Binding-site contacts:
Ligand atom O01 contacts residue TRP319 of chain 1.A at 4.1 Å.
Ligand atom C02 contacts residue ASP148 of chain 1.A at 3.9 Å.
Ligand atom C10 contacts residue GLN125 of chain 1.A at 4.0 Å.
Ligand atom C19 contacts residue VAL301 of chain 1.A at 4.1 Å (hydrophobic).
Ligand atom C09 contacts residue VAL144 of chain 1.A at 3.9 Å (hydrophobic).
Ligand atom C17 contacts residue ILE297 of chain 1.A at 3.9 Å (hydrophobic).
Ligand atom C18 contacts residue VAL237 of chain 1.A at 3.7 Å (hydrophobic).
Ligand atom S08 contacts residue TRP134 of chain 1.A at 4.1 Å.
Ligand atom C25 contacts residue MET152 of chain 1.A at 3.7 Å (hydrophobic).
Ligand atom N03 contacts residue GLN125 of chain 1.A at 3.6 Å.
Ligand atom N03 contacts residue ASP148 of chain 1.A at 3.7 Å.
Ligand atom C10 contacts residue ASP148 of chain 1.A at 3.2 Å.
Ligand atom N23 contacts residue ASP148 of chain 1.A at 3.2 Å (salt-bridge).
Ligand atom N12 contacts residue ASP148 of chain 1.A at 3.4 Å (salt-bridge).
Ligand atom C09 contacts residue ASP148 of chain 1.A at 3.4 Å.
Ligand atom C09 contacts residue GLN125 of chain 1.A at 3.9 Å.
Ligand atom C07 contacts residue ASN128 of chain 1.A at 4.0 Å.
Ligand atom C21 contacts residue TYR149 of chain 1.A at 3.6 Å (hydrophobic).
Ligand atom C18 contacts residue VAL301 of chain 1.A at 3.8 Å (hydrophobic).
Ligand atom N23 contacts residue TYR327 of chain 1.A at 3.8 Å.
Ligand atom C24 contacts residue MET152 of chain 1.A at 3.7 Å (hydrophobic).
Ligand atom C24 contacts residue TYR327 of chain 1.A at 3.4 Å (hydrophobic).
Ligand atom C15 contacts residue MET152 of chain 1.A at 3.9 Å (hydrophobic).
Ligand atom C25 contacts residue ASP148 of chain 1.A at 3.4 Å.
Ligand atom C09 contacts residue ILE145 of chain 1.A at 3.7 Å (hydrophobic).
Ligand atom N12 contacts residue TYR327 of chain 1.A at 4.1 Å.
Ligand atom N12 contacts residue GLN125 of chain 1.A at 3.7 Å.
Ligand atom C24 contacts residue ASP148 of chain 1.A at 3.3 Å.
Ligand atom S08 contacts residue VAL144 of chain 1.A at 3.7 Å.
Ligand atom O20 contacts residue VAL237 of chain 1.A at 3.9 Å.
Ligand atom C07 contacts residue GLN125 of chain 1.A at 4.1 Å.
Ligand atom O20 contacts residue LYS234 of chain 1.A at 3.9 Å.
Ligand atom O20 contacts residue VAL301 of chain 1.A at 3.5 Å.
Ligand atom S08 contacts residue GLN125 of chain 1.A at 3.7 Å.
Ligand atom C09 contacts residue THR121 of chain 1.A at 3.9 Å.
Ligand atom C22 contacts residue TYR149 of chain 1.A at 3.5 Å (hydrophobic).
Ligand atom C19 contacts residue VAL237 of chain 1.A at 3.6 Å (hydrophobic).
Ligand atom C25 contacts residue TYR149 of chain 1.A at 3.9 Å (hydrophobic).
Ligand atom C21 contacts residue VAL237 of chain 1.A at 4.0 Å (hydrophobic).
Ligand atom C10 contacts residue ILE145 of chain 1.A at 3.8 Å (hydrophobic).

A small-molecule ligand and the protein it binds are described below.
Small molecule (SMILES): C[C@@H](Cc1ccsc1)NC(=O)NC[C@H](Cc1ccc(O)cc1)N(C)C

Sequence of chain 1.A:
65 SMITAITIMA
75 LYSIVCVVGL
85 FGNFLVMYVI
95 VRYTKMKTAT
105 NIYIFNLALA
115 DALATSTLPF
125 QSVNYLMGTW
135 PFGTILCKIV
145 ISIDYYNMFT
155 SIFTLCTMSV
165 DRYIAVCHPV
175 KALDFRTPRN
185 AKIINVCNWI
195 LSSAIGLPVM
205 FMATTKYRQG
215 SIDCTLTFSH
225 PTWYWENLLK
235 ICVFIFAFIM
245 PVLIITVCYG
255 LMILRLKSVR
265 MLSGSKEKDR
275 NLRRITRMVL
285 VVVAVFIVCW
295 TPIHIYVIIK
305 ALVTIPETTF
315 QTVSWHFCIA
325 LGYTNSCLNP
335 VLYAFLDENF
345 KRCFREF